Sequence of chain 4.A:
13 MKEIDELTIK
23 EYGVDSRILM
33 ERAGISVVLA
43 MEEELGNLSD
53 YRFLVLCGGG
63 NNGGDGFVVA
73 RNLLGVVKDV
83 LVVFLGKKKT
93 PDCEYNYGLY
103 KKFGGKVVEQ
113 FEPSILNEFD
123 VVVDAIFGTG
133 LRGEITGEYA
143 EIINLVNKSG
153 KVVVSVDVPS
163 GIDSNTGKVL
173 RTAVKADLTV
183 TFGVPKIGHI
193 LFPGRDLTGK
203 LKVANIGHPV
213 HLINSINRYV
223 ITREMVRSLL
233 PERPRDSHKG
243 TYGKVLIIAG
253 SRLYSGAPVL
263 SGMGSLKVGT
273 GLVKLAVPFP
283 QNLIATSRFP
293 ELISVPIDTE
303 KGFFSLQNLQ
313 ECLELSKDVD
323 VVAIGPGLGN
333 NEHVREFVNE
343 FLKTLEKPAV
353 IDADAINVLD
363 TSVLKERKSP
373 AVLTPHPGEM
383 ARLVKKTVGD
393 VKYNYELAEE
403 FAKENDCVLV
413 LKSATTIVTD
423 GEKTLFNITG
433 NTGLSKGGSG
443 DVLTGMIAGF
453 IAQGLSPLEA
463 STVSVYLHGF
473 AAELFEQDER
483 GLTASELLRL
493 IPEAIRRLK

This small molecule binds to this protein.
Small molecule (SMILES): CC(C)C[C@H](NC(=O)[C@H](CC1=CN=C2C=CC=CC12)NC(=O)[C@H](C)N)C(=O)N[C@@H](Cc1ccccc1)C(=O)N[C@@H](CCC(=O)O)C(=O)N[C@@H](C)C=O

Binding-site contacts:
Ligand atom CZ contacts residue ALA42 of chain 4.A at 3.5 Å (hydrophobic).
Ligand atom CZ2 contacts residue ASN74 of chain 8.A at 3.6 Å.
Ligand atom NE1 contacts residue VAL40 of chain 8.A at 3.7 Å.
Ligand atom CD2 contacts residue LEU41 of chain 4.A at 3.6 Å (hydrophobic).
Ligand atom NE1 contacts residue ASN207 of chain 4.A at 3.7 Å.
Ligand atom N contacts residue GLU44 of chain 8.A at 3.8 Å.
Ligand atom O contacts residue ASN207 of chain 4.A at 3.3 Å (h-bond).
Ligand atom CA contacts residue VAL205 of chain 4.A at 3.2 Å (hydrophobic).
Ligand atom CB contacts residue GLU44 of chain 8.A at 3.1 Å.
Ligand atom O contacts residue ASN207 of chain 4.A at 2.8 Å (h-bond).
Ligand atom N contacts residue VAL205 of chain 4.A at 2.9 Å (h-bond).
Ligand atom O contacts residue LYS204 of chain 4.A at 3.9 Å.
Ligand atom CE2 contacts residue GLU45 of chain 4.A at 3.7 Å.
Ligand atom CE1 contacts residue ALA42 of chain 4.A at 3.8 Å (hydrophobic).
Ligand atom O contacts residue VAL205 of chain 4.A at 3.0 Å (h-bond).
Ligand atom CA contacts residue GLU44 of chain 8.A at 3.6 Å.
Ligand atom CB contacts residue ASN49 of chain 8.A at 3.5 Å.
Ligand atom O contacts residue VAL205 of chain 4.A at 3.4 Å (h-bond).
Ligand atom CD1 contacts residue ASN207 of chain 4.A at 3.6 Å.
Ligand atom CE1 contacts residue ALA206 of chain 4.A at 3.9 Å (hydrophobic).
Ligand atom CD1 contacts residue VAL205 of chain 4.A at 3.9 Å (hydrophobic).
Ligand atom CZ contacts residue SER38 of chain 4.A at 3.5 Å.
Ligand atom CE3 contacts residue LEU41 of chain 8.A at 3.7 Å (hydrophobic).
Ligand atom CE2 contacts residue VAL40 of chain 8.A at 3.6 Å (hydrophobic).
Ligand atom CD2 contacts residue VAL40 of chain 8.A at 3.5 Å (hydrophobic).
Ligand atom CE2 contacts residue ASN207 of chain 4.A at 3.6 Å.
Ligand atom N contacts residue GLU44 of chain 8.A at 3.0 Å (salt-bridge).
Ligand atom CZ2 contacts residue ARG34 of chain 4.A at 3.8 Å.
Ligand atom CG contacts residue VAL40 of chain 8.A at 3.6 Å (hydrophobic).
Ligand atom CE2 contacts residue ASN74 of chain 8.A at 3.9 Å.
Ligand atom CZ2 contacts residue ASN207 of chain 4.A at 3.7 Å.
Ligand atom CD1 contacts residue SER38 of chain 4.A at 3.7 Å.
Ligand atom O contacts residue ALA206 of chain 4.A at 3.2 Å.
Ligand atom CH2 contacts residue ARG34 of chain 4.A at 3.7 Å.
Ligand atom C contacts residue VAL205 of chain 4.A at 3.5 Å (hydrophobic).
Ligand atom CD1 contacts residue VAL40 of chain 8.A at 3.7 Å (hydrophobic).
Ligand atom CD1 contacts residue ASN74 of chain 8.A at 3.6 Å.
Ligand atom NE1 contacts residue ASN74 of chain 8.A at 2.8 Å (h-bond).
Ligand atom CH2 contacts residue ILE37 of chain 8.A at 3.8 Å (hydrophobic).
Ligand atom CD2 contacts residue GLU45 of chain 4.A at 3.8 Å.

Sequence of chain 8.A:
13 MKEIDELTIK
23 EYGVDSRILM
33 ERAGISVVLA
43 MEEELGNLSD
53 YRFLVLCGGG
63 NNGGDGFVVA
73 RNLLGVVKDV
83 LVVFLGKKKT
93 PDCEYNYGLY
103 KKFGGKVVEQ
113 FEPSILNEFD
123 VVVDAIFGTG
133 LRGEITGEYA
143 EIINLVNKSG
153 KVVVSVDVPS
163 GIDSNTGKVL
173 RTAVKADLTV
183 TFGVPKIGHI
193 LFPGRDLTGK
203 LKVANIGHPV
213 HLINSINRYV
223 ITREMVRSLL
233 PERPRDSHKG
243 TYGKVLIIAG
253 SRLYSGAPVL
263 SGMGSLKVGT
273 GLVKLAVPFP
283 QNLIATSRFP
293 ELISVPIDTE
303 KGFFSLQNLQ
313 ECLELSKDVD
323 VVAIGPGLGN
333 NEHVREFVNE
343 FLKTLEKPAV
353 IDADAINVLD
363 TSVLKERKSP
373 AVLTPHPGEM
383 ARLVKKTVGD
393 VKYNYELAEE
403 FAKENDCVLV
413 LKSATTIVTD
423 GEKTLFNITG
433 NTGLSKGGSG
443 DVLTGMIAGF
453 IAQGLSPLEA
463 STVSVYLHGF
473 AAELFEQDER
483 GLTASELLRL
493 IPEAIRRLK